Binding-site contacts:
Ligand atom C3 contacts residue GLN136 of chain 1.A at 3.6 Å.
Ligand atom F26 contacts residue PHE171 of chain 1.A at 3.2 Å.
Ligand atom O7B contacts residue THR135 of chain 1.A at 3.2 Å.
Ligand atom O7B contacts residue ARG298 of chain 1.A at 3.2 Å.
Ligand atom C13 contacts residue GLN136 of chain 1.A at 3.3 Å.
Ligand atom O2 contacts residue GLY97 of chain 1.A at 3.2 Å (h-bond).
Ligand atom F26 contacts residue GLN136 of chain 1.A at 3.3 Å.
Ligand atom C9 contacts residue GLY74 of chain 1.A at 3.5 Å.
Ligand atom C5 contacts residue GLY293 of chain 1.A at 3.5 Å.
Ligand atom C26 contacts residue GLN136 of chain 1.A at 3.6 Å.
Ligand atom C25 contacts residue GLY97 of chain 1.A at 3.2 Å.
Ligand atom O1 contacts residue THR135 of chain 1.A at 3.2 Å (h-bond).
Ligand atom C17 contacts residue ASP95 of chain 1.A at 3.6 Å.
Ligand atom C12 contacts residue GLY293 of chain 1.A at 3.0 Å.
Ligand atom C18 contacts residue ASP291 of chain 1.A at 3.2 Å.
Ligand atom O2 contacts residue TYR134 of chain 1.A at 3.5 Å.
Ligand atom O2 contacts residue SER98 of chain 1.A at 3.4 Å.
Ligand atom C21 contacts residue THR135 of chain 1.A at 3.2 Å.
Ligand atom C8 contacts residue GLN136 of chain 1.A at 3.6 Å.
Ligand atom F26 contacts residue GLY137 of chain 1.A at 3.3 Å.
Ligand atom C27 contacts residue TYR134 of chain 1.A at 3.6 Å (hydrophobic).
Ligand atom C9 contacts residue THR295 of chain 1.A at 3.1 Å.
Ligand atom O1 contacts residue GLN136 of chain 1.A at 3.1 Å (h-bond).
Ligand atom O1 contacts residue TYR134 of chain 1.A at 3.5 Å.
Ligand atom C16 contacts residue ASP95 of chain 1.A at 3.6 Å.
Ligand atom C22 contacts residue THR135 of chain 1.A at 3.5 Å.
Ligand atom N2 contacts residue GLY97 of chain 1.A at 2.7 Å (h-bond).
Ligand atom O2 contacts residue ASP95 of chain 1.A at 2.7 Å (salt-bridge).
Ligand atom C17 contacts residue GLY293 of chain 1.A at 3.6 Å.
Ligand atom C26 contacts residue PHE171 of chain 1.A at 3.4 Å (hydrophobic).
Ligand atom C4 contacts residue GLN136 of chain 1.A at 3.4 Å.
Ligand atom C19 contacts residue GLY97 of chain 1.A at 3.5 Å.
Ligand atom N1 contacts residue GLY293 of chain 1.A at 3.2 Å (h-bond).
Ligand atom N2 contacts residue ASP291 of chain 1.A at 2.6 Å (salt-bridge).
Ligand atom O contacts residue THR295 of chain 1.A at 3.0 Å (h-bond).
Ligand atom C23 contacts residue PRO133 of chain 1.A at 3.4 Å (hydrophobic).
Ligand atom N7A contacts residue PO41 of chain 1.E at 3.3 Å (h-bond).
Ligand atom C31 contacts residue PHE171 of chain 1.A at 3.5 Å (hydrophobic).
Ligand atom C19 contacts residue ASP291 of chain 1.A at 3.2 Å.
Ligand atom F30 contacts residue TRP178 of chain 1.A at 3.2 Å.

This small molecule binds to this protein.
Small molecule (SMILES): CCCN(CCC)C(=O)c1cc(C(N)=O)cc(C(=O)N[C@@H](Cc2cc(F)cc(F)c2)[C@H](O)CNCc2cccc(OC)c2)c1

Sequence of chain 1.A:
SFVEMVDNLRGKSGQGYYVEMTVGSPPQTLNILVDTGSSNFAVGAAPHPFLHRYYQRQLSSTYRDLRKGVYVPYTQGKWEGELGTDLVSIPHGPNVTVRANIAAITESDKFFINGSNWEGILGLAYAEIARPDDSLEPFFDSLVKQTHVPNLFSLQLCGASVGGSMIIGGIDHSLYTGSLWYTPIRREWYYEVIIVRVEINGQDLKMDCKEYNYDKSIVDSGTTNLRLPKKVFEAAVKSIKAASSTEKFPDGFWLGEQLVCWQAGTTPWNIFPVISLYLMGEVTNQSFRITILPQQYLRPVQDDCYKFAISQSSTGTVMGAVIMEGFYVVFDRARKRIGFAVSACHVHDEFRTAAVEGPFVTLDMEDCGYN